Sequence of chain 1.D:
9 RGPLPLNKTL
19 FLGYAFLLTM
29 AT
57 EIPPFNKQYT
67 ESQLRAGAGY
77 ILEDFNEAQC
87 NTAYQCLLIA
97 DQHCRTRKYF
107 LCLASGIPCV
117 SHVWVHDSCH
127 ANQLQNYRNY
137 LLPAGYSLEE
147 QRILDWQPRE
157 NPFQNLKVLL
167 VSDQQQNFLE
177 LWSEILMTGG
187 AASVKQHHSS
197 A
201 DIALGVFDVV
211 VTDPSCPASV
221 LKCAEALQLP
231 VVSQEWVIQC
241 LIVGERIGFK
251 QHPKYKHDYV

This small molecule binds to this protein.
Small molecule (SMILES): NC(=O)CC[C@H](NC(=O)[C@@H](N)COP(=O)(O)O)C(=O)N[C@@H](CCC(=O)O)C(=O)N[C@@H](Cc1ccc(O)cc1)C(=O)O

Binding-site contacts:
Ligand atom O contacts residue GLN234 of chain 1.D at 3.3 Å (h-bond).
Ligand atom OH contacts residue LEU177 of chain 1.D at 3.7 Å.
Ligand atom O1P contacts residue LYS63 of chain 1.D at 2.8 Å (salt-bridge).
Ligand atom CA contacts residue ARG101 of chain 1.D at 3.6 Å.
Ligand atom CD contacts residue ALA29 of chain 1.D at 3.5 Å (hydrophobic).
Ligand atom P contacts residue LYS63 of chain 1.D at 3.6 Å.
Ligand atom O2P contacts residue LEU26 of chain 1.D at 3.8 Å.
Ligand atom CE2 contacts residue ASN173 of chain 1.D at 3.8 Å.
Ligand atom O2P contacts residue LYS63 of chain 1.D at 3.2 Å (salt-bridge).
Ligand atom N contacts residue ARG101 of chain 1.D at 2.6 Å (salt-bridge).
Ligand atom OE2 contacts residue CYS100 of chain 1.D at 3.4 Å.
Ligand atom O2P contacts residue LYS104 of chain 1.D at 3.0 Å (salt-bridge).
Ligand atom CB contacts residue PHE106 of chain 1.D at 4.0 Å (hydrophobic).
Ligand atom O1P contacts residue THR27 of chain 1.D at 3.6 Å.
Ligand atom CB contacts residue ARG101 of chain 1.D at 3.7 Å.
Ligand atom CA contacts residue MET28 of chain 1.D at 3.7 Å (hydrophobic).
Ligand atom CD1 contacts residue ARG101 of chain 1.D at 3.5 Å.
Ligand atom CE2 contacts residue LEU177 of chain 1.D at 3.7 Å (hydrophobic).
Ligand atom OH contacts residue ASN173 of chain 1.D at 3.1 Å (h-bond).
Ligand atom O contacts residue THR102 of chain 1.D at 3.6 Å.
Ligand atom CA contacts residue ARG101 of chain 1.D at 3.4 Å.
Ligand atom N contacts residue MET28 of chain 1.D at 2.4 Å (h-bond).
Ligand atom O contacts residue THR30 of chain 1.D at 3.5 Å (h-bond).
Ligand atom CZ contacts residue ASN173 of chain 1.D at 3.9 Å.
Ligand atom O3P contacts residue THR27 of chain 1.D at 2.6 Å (h-bond).
Ligand atom CZ contacts residue LEU177 of chain 1.D at 3.8 Å (hydrophobic).
Ligand atom O contacts residue MET28 of chain 1.D at 3.7 Å.
Ligand atom C contacts residue ARG101 of chain 1.D at 3.5 Å.
Ligand atom OE2 contacts residue ARG101 of chain 1.D at 3.2 Å (salt-bridge).
Ligand atom CD2 contacts residue LEU177 of chain 1.D at 3.9 Å (hydrophobic).
Ligand atom P contacts residue THR27 of chain 1.D at 3.8 Å.
Ligand atom O1P contacts residue MET28 of chain 1.D at 3.1 Å (h-bond).
Ligand atom OE2 contacts residue ALA29 of chain 1.D at 3.6 Å.
Ligand atom OE1 contacts residue ALA29 of chain 1.D at 3.9 Å.
Ligand atom CE1 contacts residue ARG103 of chain 1.D at 4.0 Å.
Ligand atom C contacts residue ARG101 of chain 1.D at 3.7 Å.
Ligand atom O contacts residue ARG101 of chain 1.D at 3.9 Å.
Ligand atom OXT contacts residue ARG101 of chain 1.D at 2.7 Å (salt-bridge).
Ligand atom O3P contacts residue LYS104 of chain 1.D at 3.8 Å.
Ligand atom CG contacts residue ALA29 of chain 1.D at 3.8 Å (hydrophobic).